This small molecule binds to this protein.
Small molecule (SMILES): C[n+]1cn([C@@H]2O[C@H](CO[P](=O)(O)OP(=O)(O)O)[C@@H](O)[C@H]2O)c2nc(N)[nH]c(=O)c21

Binding-site contacts:
Ligand atom C2 contacts residue GLU105 of chain 1.A at 3.0 Å.
Ligand atom N9 contacts residue TRP58 of chain 1.A at 3.3 Å.
Ligand atom C6 contacts residue TRP104 of chain 1.A at 3.1 Å (hydrophobic).
Ligand atom C8 contacts residue TRP104 of chain 1.A at 3.7 Å (hydrophobic).
Ligand atom O3A contacts residue TRP104 of chain 1.A at 3.5 Å (h-bond).
Ligand atom C1' contacts residue TRP58 of chain 1.A at 3.9 Å (hydrophobic).
Ligand atom N1 contacts residue GLU103 of chain 1.A at 3.0 Å (salt-bridge).
Ligand atom O3B contacts residue TRP104 of chain 1.A at 2.9 Å.
Ligand atom N1 contacts residue TRP58 of chain 1.A at 3.0 Å.
Ligand atom C2 contacts residue TRP58 of chain 1.A at 3.0 Å (hydrophobic).
Ligand atom N1 contacts residue TRP104 of chain 1.A at 3.8 Å.
Ligand atom O6 contacts residue TRP58 of chain 1.A at 3.1 Å (h-bond).
Ligand atom O2B contacts residue ASP92 of chain 1.A at 3.0 Å (salt-bridge).
Ligand atom C3' contacts residue TRP104 of chain 1.A at 3.9 Å (hydrophobic).
Ligand atom CM7 contacts residue TRP104 of chain 1.A at 3.3 Å (hydrophobic).
Ligand atom C4 contacts residue TRP104 of chain 1.A at 3.3 Å (hydrophobic).
Ligand atom O1A contacts residue ARG157 of chain 1.A at 3.2 Å (salt-bridge).
Ligand atom N1 contacts residue GLU105 of chain 1.A at 3.2 Å.
Ligand atom C6 contacts residue GLU105 of chain 1.A at 3.6 Å.
Ligand atom C6 contacts residue TRP58 of chain 1.A at 2.6 Å (hydrophobic).
Ligand atom C2' contacts residue TRP104 of chain 1.A at 3.5 Å (hydrophobic).
Ligand atom O6 contacts residue GLU103 of chain 1.A at 2.7 Å.
Ligand atom C8 contacts residue TRP58 of chain 1.A at 3.3 Å (hydrophobic).
Ligand atom O2B contacts residue TRP58 of chain 1.A at 3.7 Å.
Ligand atom N7 contacts residue TRP104 of chain 1.A at 3.0 Å.
Ligand atom N9 contacts residue TRP104 of chain 1.A at 3.7 Å.
Ligand atom O1B contacts residue SER155 of chain 1.A at 3.8 Å.
Ligand atom N2 contacts residue GLU105 of chain 1.A at 2.5 Å (salt-bridge).
Ligand atom N3 contacts residue TRP104 of chain 1.A at 3.8 Å.
Ligand atom C5 contacts residue TRP58 of chain 1.A at 2.7 Å (hydrophobic).
Ligand atom N7 contacts residue TRP58 of chain 1.A at 3.0 Å.
Ligand atom C4 contacts residue TRP58 of chain 1.A at 2.9 Å (hydrophobic).
Ligand atom O6 contacts residue GLU105 of chain 1.A at 3.3 Å (salt-bridge).
Ligand atom N2 contacts residue TRP58 of chain 1.A at 3.8 Å.
Ligand atom O6 contacts residue TRP104 of chain 1.A at 3.1 Å (h-bond).
Ligand atom CM7 contacts residue TRP58 of chain 1.A at 2.9 Å (hydrophobic).
Ligand atom N3 contacts residue TRP58 of chain 1.A at 3.0 Å.
Ligand atom C5 contacts residue TRP104 of chain 1.A at 2.9 Å (hydrophobic).
Ligand atom N3 contacts residue GLU105 of chain 1.A at 3.5 Å (salt-bridge).
Ligand atom C6 contacts residue GLU103 of chain 1.A at 3.4 Å.

Sequence of chain 1.A:
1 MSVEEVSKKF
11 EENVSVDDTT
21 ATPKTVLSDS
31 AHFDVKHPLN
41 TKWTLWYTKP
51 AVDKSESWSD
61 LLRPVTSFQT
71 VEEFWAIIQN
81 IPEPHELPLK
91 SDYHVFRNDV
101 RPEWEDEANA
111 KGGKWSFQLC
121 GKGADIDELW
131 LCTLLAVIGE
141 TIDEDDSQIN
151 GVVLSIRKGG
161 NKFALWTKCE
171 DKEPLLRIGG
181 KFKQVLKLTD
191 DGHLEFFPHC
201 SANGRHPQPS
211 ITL